Sequence of chain 1.F:
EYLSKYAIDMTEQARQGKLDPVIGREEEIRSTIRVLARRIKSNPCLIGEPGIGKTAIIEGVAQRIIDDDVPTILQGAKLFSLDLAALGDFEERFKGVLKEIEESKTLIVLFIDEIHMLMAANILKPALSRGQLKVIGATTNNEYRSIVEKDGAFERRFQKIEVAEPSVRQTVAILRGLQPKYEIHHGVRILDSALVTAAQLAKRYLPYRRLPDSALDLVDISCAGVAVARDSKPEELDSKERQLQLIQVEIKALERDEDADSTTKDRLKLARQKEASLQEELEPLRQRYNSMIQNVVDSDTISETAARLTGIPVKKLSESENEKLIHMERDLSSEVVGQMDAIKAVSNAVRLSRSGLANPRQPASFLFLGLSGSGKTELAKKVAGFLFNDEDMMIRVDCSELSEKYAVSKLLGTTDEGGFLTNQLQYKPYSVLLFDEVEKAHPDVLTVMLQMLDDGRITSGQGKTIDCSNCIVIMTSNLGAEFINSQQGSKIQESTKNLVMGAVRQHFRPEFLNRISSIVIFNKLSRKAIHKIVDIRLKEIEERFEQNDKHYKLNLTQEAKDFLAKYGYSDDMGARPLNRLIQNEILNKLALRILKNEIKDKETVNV

Binding-site contacts:
Ligand atom O1B contacts residue LYS213 of chain 1.F at 2.9 Å (salt-bridge).
Ligand atom N6 contacts residue VAL181 of chain 1.F at 3.6 Å.
Ligand atom C2 contacts residue PRO180 of chain 1.F at 3.0 Å (hydrophobic).
Ligand atom O1B contacts residue GLY210 of chain 1.F at 3.1 Å.
Ligand atom N1 contacts residue VAL181 of chain 1.F at 3.1 Å.
Ligand atom N6 contacts residue ILE182 of chain 1.F at 3.4 Å (h-bond).
Ligand atom O3A contacts residue LYS213 of chain 1.F at 3.8 Å.
Ligand atom O1A contacts residue THR214 of chain 1.F at 3.2 Å (h-bond).
Ligand atom PB contacts residue THR214 of chain 1.F at 4.1 Å.
Ligand atom O1B contacts residue PRO209 of chain 1.F at 4.0 Å.
Ligand atom N3B contacts residue GLY210 of chain 1.F at 3.2 Å (h-bond).
Ligand atom N1 contacts residue PRO180 of chain 1.F at 3.0 Å (h-bond).
Ligand atom PB contacts residue LYS213 of chain 1.F at 3.2 Å.
Ligand atom PB contacts residue GLY210 of chain 1.F at 3.7 Å.
Ligand atom N3 contacts residue PRO180 of chain 1.F at 4.2 Å.
Ligand atom O1G contacts residue PRO209 of chain 1.F at 3.6 Å.
Ligand atom O2B contacts residue LYS213 of chain 1.F at 2.6 Å (salt-bridge).
Ligand atom PB contacts residue ILE211 of chain 1.F at 3.6 Å.
Ligand atom O3A contacts residue ILE211 of chain 1.F at 3.8 Å.
Ligand atom O1A contacts residue ALA215 of chain 1.F at 2.4 Å (h-bond).
Ligand atom O1B contacts residue GLY212 of chain 1.F at 2.4 Å (h-bond).
Ligand atom O2G contacts residue THR214 of chain 1.F at 3.9 Å.
Ligand atom O3A contacts residue GLY212 of chain 1.F at 2.8 Å (h-bond).
Ligand atom C2 contacts residue VAL181 of chain 1.F at 4.0 Å (hydrophobic).
Ligand atom C6 contacts residue VAL181 of chain 1.F at 3.7 Å (hydrophobic).
Ligand atom O5' contacts residue GLY212 of chain 1.F at 4.2 Å.
Ligand atom O1A contacts residue LYS213 of chain 1.F at 3.7 Å.
Ligand atom O1G contacts residue GLY210 of chain 1.F at 3.8 Å.
Ligand atom N3 contacts residue ASP179 of chain 1.F at 4.1 Å.
Ligand atom O1B contacts residue ILE211 of chain 1.F at 2.4 Å (h-bond).
Ligand atom O1A contacts residue GLY212 of chain 1.F at 3.1 Å.
Ligand atom O3A contacts residue GLY210 of chain 1.F at 3.7 Å.
Ligand atom PG contacts residue GLY210 of chain 1.F at 4.0 Å.
Ligand atom PA contacts residue ALA215 of chain 1.F at 3.9 Å.
Ligand atom PB contacts residue GLY212 of chain 1.F at 3.1 Å.
Ligand atom C2 contacts residue ASP179 of chain 1.F at 3.7 Å.
Ligand atom O2B contacts residue THR214 of chain 1.F at 2.6 Å (h-bond).
Ligand atom O2B contacts residue ALA215 of chain 1.F at 4.2 Å.
Ligand atom PA contacts residue GLY212 of chain 1.F at 3.6 Å.
Ligand atom O2B contacts residue GLY212 of chain 1.F at 3.3 Å.

A small-molecule ligand and the protein it binds are described below.
Small molecule (SMILES): Nc1ncnc2c1ncn2[C@@H]1O[C@H](CO[P](=O)(O)O[P](=O)(O)NP(=O)(O)O)[C@@H](O)[C@H]1O